Sequence of chain 1.B:
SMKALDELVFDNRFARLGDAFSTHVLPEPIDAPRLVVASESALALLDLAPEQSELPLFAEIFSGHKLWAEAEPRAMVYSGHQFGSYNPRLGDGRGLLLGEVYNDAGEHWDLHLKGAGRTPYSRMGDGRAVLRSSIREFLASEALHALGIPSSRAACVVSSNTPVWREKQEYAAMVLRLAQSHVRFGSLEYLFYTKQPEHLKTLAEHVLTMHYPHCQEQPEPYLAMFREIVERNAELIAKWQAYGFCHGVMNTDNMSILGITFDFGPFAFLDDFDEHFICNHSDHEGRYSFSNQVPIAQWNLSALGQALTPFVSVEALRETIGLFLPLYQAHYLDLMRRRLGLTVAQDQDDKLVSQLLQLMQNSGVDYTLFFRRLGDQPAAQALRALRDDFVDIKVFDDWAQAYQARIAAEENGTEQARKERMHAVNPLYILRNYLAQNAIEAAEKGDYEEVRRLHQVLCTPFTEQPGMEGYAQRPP

Binding-site contacts:
Ligand atom O2G contacts residue ASP263 of chain 1.B at 3.0 Å (salt-bridge).
Ligand atom O2A contacts residue ASN254 of chain 1.B at 3.4 Å (h-bond).
Ligand atom N3 contacts residue GLY93 of chain 1.B at 3.3 Å (h-bond).
Ligand atom O2G contacts residue ASN254 of chain 1.B at 3.5 Å (h-bond).
Ligand atom N6 contacts residue ARG128 of chain 1.B at 3.6 Å.
Ligand atom PG contacts residue MG1 of chain 1.X at 3.5 Å.
Ligand atom O2A contacts residue MG1 of chain 1.X at 2.1 Å.
Ligand atom PA contacts residue ASP263 of chain 1.B at 3.3 Å.
Ligand atom O1G contacts residue ASP263 of chain 1.B at 3.2 Å.
Ligand atom O2A contacts residue ASP263 of chain 1.B at 3.1 Å (salt-bridge).
Ligand atom O3G contacts residue ARG177 of chain 1.B at 2.8 Å (salt-bridge).
Ligand atom O2' contacts residue GLY91 of chain 1.B at 3.1 Å (h-bond).
Ligand atom O1G contacts residue ARG177 of chain 1.B at 3.0 Å (salt-bridge).
Ligand atom O1B contacts residue CA1 of chain 1.Y at 2.3 Å.
Ligand atom O3' contacts residue GLY91 of chain 1.B at 2.8 Å (h-bond).
Ligand atom N1 contacts residue GLY125 of chain 1.B at 3.4 Å.
Ligand atom O3A contacts residue ASP263 of chain 1.B at 3.0 Å (salt-bridge).
Ligand atom O1A contacts residue CA1 of chain 1.Y at 2.2 Å.
Ligand atom O2B contacts residue ARG94 of chain 1.B at 2.8 Å (salt-bridge).
Ligand atom C3' contacts residue TYR78 of chain 1.B at 3.6 Å (hydrophobic).
Ligand atom O3G contacts residue ARG184 of chain 1.B at 2.7 Å (salt-bridge).
Ligand atom N1 contacts residue ASP126 of chain 1.B at 3.5 Å (salt-bridge).
Ligand atom O2' contacts residue GLY93 of chain 1.B at 2.7 Å (h-bond).
Ligand atom O2G contacts residue MG1 of chain 1.X at 2.1 Å.
Ligand atom PA contacts residue CA1 of chain 1.Y at 3.3 Å.
Ligand atom O1B contacts residue LYS114 of chain 1.B at 2.9 Å (salt-bridge).
Ligand atom N1 contacts residue GLY127 of chain 1.B at 3.0 Å (h-bond).
Ligand atom O1G contacts residue LYS114 of chain 1.B at 2.7 Å (salt-bridge).
Ligand atom PA contacts residue MG1 of chain 1.X at 2.8 Å.
Ligand atom N6 contacts residue ASP126 of chain 1.B at 2.9 Å (salt-bridge).
Ligand atom C2 contacts residue GLY93 of chain 1.B at 3.0 Å.
Ligand atom O3A contacts residue MG1 of chain 1.X at 2.3 Å.
Ligand atom O1B contacts residue ASP263 of chain 1.B at 3.2 Å (salt-bridge).
Ligand atom PB contacts residue CA1 of chain 1.Y at 3.4 Å.
Ligand atom O2G contacts residue ARG184 of chain 1.B at 3.3 Å (salt-bridge).
Ligand atom O3' contacts residue LEU90 of chain 1.B at 3.6 Å.
Ligand atom O3A contacts residue CA1 of chain 1.Y at 3.5 Å.
Ligand atom O1B contacts residue ARG94 of chain 1.B at 3.0 Å (salt-bridge).
Ligand atom O3' contacts residue TYR78 of chain 1.B at 3.4 Å (h-bond).
Ligand atom O1A contacts residue ASP263 of chain 1.B at 3.3 Å (salt-bridge).

This protein binds this small molecule.
Small molecule (SMILES): Nc1ncnc2c1ncn2[C@@H]1O[C@H](CO[P](=O)(O)O[P](=O)(O)NP(=O)(O)O)[C@@H](O)[C@H]1O